Sequence of chain 32.A:
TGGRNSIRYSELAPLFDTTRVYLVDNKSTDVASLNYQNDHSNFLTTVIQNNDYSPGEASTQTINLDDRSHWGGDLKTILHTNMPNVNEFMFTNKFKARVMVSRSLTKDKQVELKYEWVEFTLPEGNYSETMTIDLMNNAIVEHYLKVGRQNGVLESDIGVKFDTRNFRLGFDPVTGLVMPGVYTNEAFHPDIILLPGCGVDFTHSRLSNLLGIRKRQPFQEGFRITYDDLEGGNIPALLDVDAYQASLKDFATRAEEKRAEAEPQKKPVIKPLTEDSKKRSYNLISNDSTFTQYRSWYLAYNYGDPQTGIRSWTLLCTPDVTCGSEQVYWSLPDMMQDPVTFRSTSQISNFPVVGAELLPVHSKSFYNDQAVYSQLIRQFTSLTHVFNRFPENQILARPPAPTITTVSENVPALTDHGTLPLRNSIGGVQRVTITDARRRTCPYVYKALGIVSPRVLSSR

This small molecule binds to this protein.
Small molecule (SMILES): CCCCCCCCCCCC[N+](C)(C)CCCS(=O)(=O)O

Binding-site contacts:
Ligand atom O3S contacts residue ARG224 of chain 32.A at 3.8 Å.
Ligand atom O2S contacts residue GLY222 of chain 32.A at 3.4 Å (h-bond).
Ligand atom C3 contacts residue ASP229 of chain 32.A at 4.4 Å.
Ligand atom O1S contacts residue GLY222 of chain 32.A at 3.0 Å (h-bond).
Ligand atom S1 contacts residue LYS215 of chain 32.A at 4.1 Å.
Ligand atom C1 contacts residue ARG224 of chain 32.A at 4.1 Å.
Ligand atom C3 contacts residue TRP374 of chain 32.A at 4.0 Å (hydrophobic).
Ligand atom S1 contacts residue TRP374 of chain 32.A at 4.4 Å.
Ligand atom O1S contacts residue PHE223 of chain 32.A at 3.2 Å.
Ligand atom S1 contacts residue ARG224 of chain 32.A at 4.0 Å.
Ligand atom C2 contacts residue ARG224 of chain 32.A at 4.0 Å.
Ligand atom O1S contacts residue ARG224 of chain 32.A at 2.9 Å (salt-bridge).
Ligand atom S1 contacts residue GLY222 of chain 32.A at 3.8 Å.
Ligand atom O2S contacts residue LYS215 of chain 32.A at 3.1 Å (salt-bridge).
Ligand atom N1 contacts residue TRP374 of chain 32.A at 3.5 Å.
Ligand atom C2 contacts residue TRP374 of chain 32.A at 4.0 Å (hydrophobic).
Ligand atom O1S contacts residue TRP374 of chain 32.A at 4.0 Å.
Ligand atom C1 contacts residue TRP374 of chain 32.A at 3.3 Å (hydrophobic).
Ligand atom O1S contacts residue LYS215 of chain 32.A at 3.9 Å.